Sequence of chain 1.A:
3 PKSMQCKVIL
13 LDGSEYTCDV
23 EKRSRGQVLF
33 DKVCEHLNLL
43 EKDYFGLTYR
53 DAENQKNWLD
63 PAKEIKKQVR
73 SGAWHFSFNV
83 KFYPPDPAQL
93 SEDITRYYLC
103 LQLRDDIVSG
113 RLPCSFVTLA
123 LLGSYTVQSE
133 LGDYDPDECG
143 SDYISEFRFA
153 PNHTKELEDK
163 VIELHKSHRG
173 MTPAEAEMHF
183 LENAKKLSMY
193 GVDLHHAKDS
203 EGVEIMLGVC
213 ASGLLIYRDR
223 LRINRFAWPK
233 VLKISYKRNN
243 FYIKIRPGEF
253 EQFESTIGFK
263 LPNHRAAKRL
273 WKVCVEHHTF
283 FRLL

This protein binds this small molecule.
Small molecule (SMILES): Cc1ccc(CS(N)(=O)=O)cc1F

Binding-site contacts:
Ligand atom O1 contacts residue LYS44 of chain 1.A at 3.4 Å (salt-bridge).
Ligand atom C3 contacts residue ASP45 of chain 1.A at 3.7 Å.
Ligand atom S contacts residue TYR46 of chain 1.A at 4.1 Å.
Ligand atom F contacts residue PHE282 of chain 1.A at 3.4 Å.
Ligand atom S contacts residue GLU43 of chain 1.A at 4.0 Å.
Ligand atom C contacts residue PHE282 of chain 1.A at 4.0 Å (hydrophobic).
Ligand atom C1 contacts residue ASP45 of chain 1.A at 3.5 Å.
Ligand atom C contacts residue PHE84 of chain 1.A at 4.1 Å (hydrophobic).
Ligand atom F contacts residue TYR46 of chain 1.A at 3.4 Å.
Ligand atom F contacts residue ASP45 of chain 1.A at 2.8 Å.
Ligand atom C7 contacts residue TYR46 of chain 1.A at 3.8 Å (hydrophobic).
Ligand atom N contacts residue ASP45 of chain 1.A at 2.7 Å (salt-bridge).
Ligand atom C7 contacts residue ASP45 of chain 1.A at 3.3 Å.
Ligand atom O1 contacts residue GLU43 of chain 1.A at 3.2 Å.
Ligand atom C4 contacts residue ASP45 of chain 1.A at 3.7 Å.
Ligand atom O1 contacts residue ASP45 of chain 1.A at 2.9 Å (salt-bridge).
Ligand atom C2 contacts residue ASP45 of chain 1.A at 3.6 Å.
Ligand atom C1 contacts residue PHE282 of chain 1.A at 4.2 Å (hydrophobic).
Ligand atom O contacts residue TYR46 of chain 1.A at 4.3 Å.
Ligand atom C contacts residue ASP45 of chain 1.A at 3.9 Å.
Ligand atom O1 contacts residue TYR46 of chain 1.A at 3.7 Å.
Ligand atom S contacts residue LYS44 of chain 1.A at 4.4 Å.
Ligand atom C6 contacts residue PHE282 of chain 1.A at 4.5 Å (hydrophobic).
Ligand atom O contacts residue GLU43 of chain 1.A at 3.5 Å.
Ligand atom C5 contacts residue TYR46 of chain 1.A at 3.8 Å (hydrophobic).
Ligand atom C4 contacts residue TYR46 of chain 1.A at 4.3 Å (hydrophobic).
Ligand atom C7 contacts residue PHE282 of chain 1.A at 3.9 Å (hydrophobic).
Ligand atom F contacts residue PHE84 of chain 1.A at 3.5 Å.
Ligand atom C6 contacts residue ASP45 of chain 1.A at 3.6 Å.
Ligand atom S contacts residue ASP45 of chain 1.A at 3.8 Å.
Ligand atom C6 contacts residue TYR46 of chain 1.A at 3.6 Å (hydrophobic).